Binding-site contacts:
Ligand atom O4 contacts residue ASN205 of chain 1.A at 3.6 Å.
Ligand atom C4 contacts residue FCB1 of chain 1.C at 0.5 Å.
Ligand atom C1 contacts residue FCB1 of chain 1.C at 0.5 Å.
Ligand atom C2 contacts residue FCB1 of chain 1.C at 0.4 Å.
Ligand atom O1 contacts residue LYS10 of chain 1.A at 3.2 Å (salt-bridge).
Ligand atom C4 contacts residue TRP16 of chain 1.A at 4.0 Å (hydrophobic).
Ligand atom O3 contacts residue ASN205 of chain 1.A at 3.0 Å (h-bond).
Ligand atom O4 contacts residue FCB1 of chain 1.C at 0.8 Å (h-bond).
Ligand atom C6 contacts residue MET108 of chain 1.A at 3.8 Å (hydrophobic).
Ligand atom C3 contacts residue FCB1 of chain 1.C at 0.4 Å.
Ligand atom C6 contacts residue FCB1 of chain 1.C at 0.6 Å.
Ligand atom C2 contacts residue LYS10 of chain 1.A at 3.9 Å.
Ligand atom C1 contacts residue ASP90 of chain 1.A at 3.5 Å.
Ligand atom O2 contacts residue MET204 of chain 1.A at 3.5 Å.
Ligand atom O1 contacts residue ASP89 of chain 1.A at 3.8 Å.
Ligand atom O3 contacts residue ASN232 of chain 1.A at 3.4 Å (h-bond).
Ligand atom O1 contacts residue FCB1 of chain 1.C at 1.0 Å.
Ligand atom O3 contacts residue GLU14 of chain 1.A at 2.6 Å (salt-bridge).
Ligand atom C1 contacts residue LYS10 of chain 1.A at 3.8 Å.
Ligand atom O2 contacts residue ASN205 of chain 1.A at 3.8 Å.
Ligand atom C4 contacts residue ASN232 of chain 1.A at 3.4 Å.
Ligand atom C5 contacts residue FCB1 of chain 1.C at 0.4 Å.
Ligand atom O1 contacts residue ASP90 of chain 1.A at 2.9 Å (salt-bridge).
Ligand atom C6 contacts residue TRP16 of chain 1.A at 3.5 Å (hydrophobic).
Ligand atom C3 contacts residue ASN205 of chain 1.A at 4.0 Å.
Ligand atom O4 contacts residue ASN232 of chain 1.A at 2.5 Å (h-bond).
Ligand atom C6 contacts residue ASP89 of chain 1.A at 3.9 Å.
Ligand atom C1 contacts residue ARG151 of chain 1.A at 3.5 Å.
Ligand atom C2 contacts residue MET204 of chain 1.A at 3.8 Å (hydrophobic).
Ligand atom O2 contacts residue FCB1 of chain 1.C at 0.4 Å (h-bond).
Ligand atom O5 contacts residue FCB1 of chain 1.C at 0.5 Å (h-bond).
Ligand atom C3 contacts residue GLU14 of chain 1.A at 3.7 Å.
Ligand atom C5 contacts residue ARG151 of chain 1.A at 3.9 Å.
Ligand atom O2 contacts residue LYS10 of chain 1.A at 2.9 Å (salt-bridge).
Ligand atom O1 contacts residue PHE17 of chain 1.A at 3.8 Å.
Ligand atom O3 contacts residue FCB1 of chain 1.C at 0.6 Å (h-bond).
Ligand atom C2 contacts residue ASN205 of chain 1.A at 3.8 Å.
Ligand atom O5 contacts residue ARG151 of chain 1.A at 2.8 Å (salt-bridge).
Ligand atom C5 contacts residue TRP16 of chain 1.A at 3.8 Å (hydrophobic).
Ligand atom O4 contacts residue ARG151 of chain 1.A at 3.1 Å (salt-bridge).

Sequence of chain 1.A:
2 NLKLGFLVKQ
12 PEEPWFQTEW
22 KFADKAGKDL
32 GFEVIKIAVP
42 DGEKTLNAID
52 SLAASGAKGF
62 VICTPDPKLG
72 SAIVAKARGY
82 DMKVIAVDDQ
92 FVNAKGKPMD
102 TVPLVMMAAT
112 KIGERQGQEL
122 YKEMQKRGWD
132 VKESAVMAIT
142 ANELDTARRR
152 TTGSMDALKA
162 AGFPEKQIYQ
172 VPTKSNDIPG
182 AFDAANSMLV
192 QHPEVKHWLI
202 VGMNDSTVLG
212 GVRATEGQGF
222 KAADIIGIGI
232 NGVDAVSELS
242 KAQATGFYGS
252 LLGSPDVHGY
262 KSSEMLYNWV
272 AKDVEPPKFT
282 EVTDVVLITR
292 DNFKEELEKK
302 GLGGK

This small molecule binds to this protein.
Small molecule (SMILES): C[C@H]1O[C@H](O)[C@H](O)[C@@H](O)[C@H]1O